Sequence of chain 1.B:
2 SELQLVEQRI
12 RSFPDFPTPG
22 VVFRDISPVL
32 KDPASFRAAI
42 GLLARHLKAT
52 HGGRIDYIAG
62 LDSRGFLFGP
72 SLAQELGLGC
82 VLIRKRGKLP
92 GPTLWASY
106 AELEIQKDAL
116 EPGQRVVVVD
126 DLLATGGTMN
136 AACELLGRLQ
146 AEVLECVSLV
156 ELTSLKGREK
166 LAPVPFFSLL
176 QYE

A small-molecule ligand and the protein it binds are described below.
Small molecule (SMILES): O=P(O)(O)OC[C@H]1O[C@H](O[P](=O)(O)OP(=O)(O)O)[C@H](O)[C@@H]1O

Sequence of chain 1.A:
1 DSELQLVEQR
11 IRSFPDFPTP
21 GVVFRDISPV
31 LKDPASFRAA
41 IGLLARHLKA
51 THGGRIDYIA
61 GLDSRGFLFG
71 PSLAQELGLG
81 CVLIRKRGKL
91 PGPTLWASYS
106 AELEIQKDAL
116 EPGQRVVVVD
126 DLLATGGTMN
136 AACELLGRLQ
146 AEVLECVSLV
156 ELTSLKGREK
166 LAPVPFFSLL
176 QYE

Binding-site contacts:
Ligand atom PA contacts residue PPV1 of chain 1.J at 0.1 Å.
Ligand atom C5 contacts residue AMP1 of chain 1.H at 0.3 Å.
Ligand atom O2P contacts residue GLY131 of chain 1.B at 2.9 Å (h-bond).
Ligand atom O1 contacts residue MG1 of chain 1.I at 2.3 Å.
Ligand atom O2 contacts residue ASP126 of chain 1.B at 2.7 Å (salt-bridge).
Ligand atom O1P contacts residue THR130 of chain 1.B at 2.8 Å (h-bond).
Ligand atom C1 contacts residue PPV1 of chain 1.J at 1.5 Å.
Ligand atom O1B contacts residue PPV1 of chain 1.J at 0.1 Å (h-bond).
Ligand atom O2A contacts residue PPV1 of chain 1.J at 0.4 Å (h-bond).
Ligand atom C1 contacts residue AMP1 of chain 1.H at 1.8 Å.
Ligand atom O3P contacts residue AMP1 of chain 1.H at 0.4 Å (h-bond).
Ligand atom O3P contacts residue THR133 of chain 1.B at 2.6 Å (h-bond).
Ligand atom C2 contacts residue AMP1 of chain 1.H at 1.3 Å.
Ligand atom O2P contacts residue AMP1 of chain 1.H at 0.3 Å (h-bond).
Ligand atom O1 contacts residue PPV1 of chain 1.J at 0.5 Å (h-bond).
Ligand atom O3 contacts residue ASP125 of chain 1.B at 2.4 Å (salt-bridge).
Ligand atom O1P contacts residue AMP1 of chain 1.H at 0.5 Å (h-bond).
Ligand atom O2B contacts residue PPV1 of chain 1.J at 0.5 Å (h-bond).
Ligand atom O3 contacts residue AMP1 of chain 1.H at 1.2 Å (h-bond).
Ligand atom PB contacts residue PPV1 of chain 1.J at 0.1 Å.
Ligand atom O3B contacts residue ARG85 of chain 1.A at 2.9 Å (salt-bridge).
Ligand atom O5 contacts residue AMP1 of chain 1.H at 0.3 Å (h-bond).
Ligand atom C4 contacts residue AMP1 of chain 1.H at 0.5 Å.
Ligand atom O4 contacts residue PPV1 of chain 1.J at 2.7 Å (h-bond).
Ligand atom O3B contacts residue ARG65 of chain 1.B at 2.8 Å (salt-bridge).
Ligand atom C3 contacts residue AMP1 of chain 1.H at 0.8 Å.
Ligand atom O2B contacts residue SER64 of chain 1.B at 2.9 Å (h-bond).
Ligand atom O2B contacts residue MG1 of chain 1.I at 2.2 Å.
Ligand atom O1 contacts residue AMP1 of chain 1.H at 2.6 Å (h-bond).
Ligand atom O2 contacts residue AMP1 of chain 1.H at 1.6 Å (h-bond).
Ligand atom O2 contacts residue PPV1 of chain 1.J at 2.5 Å (h-bond).
Ligand atom O1A contacts residue PPV1 of chain 1.J at 0.3 Å (h-bond).
Ligand atom O1B contacts residue LYS89 of chain 1.A at 2.8 Å (salt-bridge).
Ligand atom P contacts residue AMP1 of chain 1.H at 0.4 Å.
Ligand atom O3A contacts residue PPV1 of chain 1.J at 0.4 Å (h-bond).
Ligand atom O2 contacts residue MG1 of chain 1.I at 2.4 Å.
Ligand atom C2 contacts residue PPV1 of chain 1.J at 2.4 Å.
Ligand atom O3B contacts residue PPV1 of chain 1.J at 0.3 Å (h-bond).
Ligand atom O4 contacts residue AMP1 of chain 1.H at 0.7 Å (h-bond).
Ligand atom O3 contacts residue MG1 of chain 1.I at 2.4 Å.